Binding-site contacts:
Ligand atom O7 contacts residue PHE780 of chain 1.B at 3.7 Å.
Ligand atom C7 contacts residue PHE780 of chain 1.B at 3.9 Å (hydrophobic).
Ligand atom C2 contacts residue ASN781 of chain 1.B at 3.3 Å.
Ligand atom C3 contacts residue ASN781 of chain 1.B at 3.7 Å.
Ligand atom C1 contacts residue ASN781 of chain 1.B at 3.6 Å.
Ligand atom C8 contacts residue PHE780 of chain 1.B at 4.3 Å (hydrophobic).
Ligand atom O7 contacts residue ASN781 of chain 1.B at 4.3 Å.
Ligand atom O3 contacts residue ASN781 of chain 1.B at 4.1 Å.
Ligand atom C5 contacts residue ASN781 of chain 1.B at 3.6 Å.
Ligand atom C4 contacts residue ASN781 of chain 1.B at 3.2 Å.
Ligand atom O5 contacts residue ASN781 of chain 1.B at 3.1 Å (h-bond).
Ligand atom C6 contacts residue LYS782 of chain 1.B at 3.8 Å.
Ligand atom O4 contacts residue ASN781 of chain 1.B at 4.4 Å.
Ligand atom C8 contacts residue ARG873 of chain 1.B at 3.4 Å.
Ligand atom C6 contacts residue ASN781 of chain 1.B at 3.9 Å.
Ligand atom O6 contacts residue LYS782 of chain 1.B at 3.1 Å (salt-bridge).
Ligand atom N2 contacts residue ASN781 of chain 1.B at 4.5 Å.

Sequence of chain 1.B:
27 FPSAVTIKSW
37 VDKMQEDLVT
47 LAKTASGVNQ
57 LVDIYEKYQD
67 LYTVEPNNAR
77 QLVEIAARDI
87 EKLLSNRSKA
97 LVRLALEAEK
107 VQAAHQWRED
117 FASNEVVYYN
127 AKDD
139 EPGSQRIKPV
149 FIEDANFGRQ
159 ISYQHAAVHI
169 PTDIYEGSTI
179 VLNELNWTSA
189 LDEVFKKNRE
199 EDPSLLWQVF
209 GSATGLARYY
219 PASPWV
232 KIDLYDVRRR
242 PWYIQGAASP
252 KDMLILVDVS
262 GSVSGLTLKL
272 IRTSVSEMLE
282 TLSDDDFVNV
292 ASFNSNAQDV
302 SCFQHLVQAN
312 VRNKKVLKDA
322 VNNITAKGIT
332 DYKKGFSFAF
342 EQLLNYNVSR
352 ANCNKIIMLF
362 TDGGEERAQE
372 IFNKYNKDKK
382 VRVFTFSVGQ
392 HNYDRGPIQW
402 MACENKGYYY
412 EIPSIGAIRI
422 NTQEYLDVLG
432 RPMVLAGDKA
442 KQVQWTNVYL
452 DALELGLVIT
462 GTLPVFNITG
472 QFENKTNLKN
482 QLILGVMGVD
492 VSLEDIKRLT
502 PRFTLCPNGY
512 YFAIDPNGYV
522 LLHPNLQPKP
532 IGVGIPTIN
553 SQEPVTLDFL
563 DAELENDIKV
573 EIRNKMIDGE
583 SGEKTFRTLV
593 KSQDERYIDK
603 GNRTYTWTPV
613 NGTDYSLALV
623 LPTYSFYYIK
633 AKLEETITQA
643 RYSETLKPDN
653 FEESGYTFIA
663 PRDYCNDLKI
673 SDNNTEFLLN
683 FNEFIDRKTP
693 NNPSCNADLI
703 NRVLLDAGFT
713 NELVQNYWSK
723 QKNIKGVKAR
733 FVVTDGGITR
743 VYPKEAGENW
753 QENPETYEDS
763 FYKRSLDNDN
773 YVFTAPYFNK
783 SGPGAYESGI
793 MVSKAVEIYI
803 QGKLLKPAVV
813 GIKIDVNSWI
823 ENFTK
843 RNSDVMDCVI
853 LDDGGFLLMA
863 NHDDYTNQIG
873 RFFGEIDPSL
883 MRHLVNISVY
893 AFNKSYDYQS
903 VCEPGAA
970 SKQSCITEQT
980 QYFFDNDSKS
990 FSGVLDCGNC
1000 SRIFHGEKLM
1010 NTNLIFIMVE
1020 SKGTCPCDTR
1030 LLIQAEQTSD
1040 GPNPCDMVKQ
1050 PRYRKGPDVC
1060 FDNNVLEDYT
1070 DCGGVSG

This protein binds this small molecule.
Small molecule (SMILES): CC(=O)N[C@@H]1[C@@H](O)[C@H](O)[C@@H](CO)O[C@H]1O